A small-molecule ligand and the protein it binds are described below.
Small molecule (SMILES): CCCCCCCCCCO[C@@H]1O[C@H](CO)[C@@H](O[C@H]2O[C@H](CO)[C@@H](O)[C@H](O)[C@H]2O)[C@H](O)[C@H]1O

Sequence of chain 1.T:
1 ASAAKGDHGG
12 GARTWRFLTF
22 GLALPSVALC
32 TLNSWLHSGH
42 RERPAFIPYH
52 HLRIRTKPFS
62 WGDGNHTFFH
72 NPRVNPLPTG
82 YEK

Binding-site contacts:
Ligand atom O1 contacts residue TRP62 of chain 1.T at 4.5 Å.
Ligand atom C40 contacts residue LEU206 of chain 1.P at 4.4 Å (hydrophobic).
Ligand atom C25 contacts residue LEU47 of chain 1.P at 4.2 Å (hydrophobic).
Ligand atom C57 contacts residue TRP34 of chain 1.P at 4.3 Å (hydrophobic).
Ligand atom C22 contacts residue LEU43 of chain 1.P at 4.4 Å (hydrophobic).
Ligand atom C19 contacts residue LEU43 of chain 1.P at 4.5 Å (hydrophobic).
Ligand atom O4 contacts residue GLY63 of chain 1.T at 4.0 Å.
Ligand atom C22 contacts residue TRP34 of chain 1.P at 4.4 Å (hydrophobic).
Ligand atom C6 contacts residue PHE69 of chain 1.T at 4.0 Å (hydrophobic).
Ligand atom C57 contacts residue TRP62 of chain 1.T at 3.2 Å (hydrophobic).
Ligand atom O61 contacts residue TRP34 of chain 1.P at 4.5 Å.
Ligand atom O61 contacts residue SER61 of chain 1.T at 4.2 Å.
Ligand atom C31 contacts residue LEU47 of chain 1.P at 4.2 Å (hydrophobic).
Ligand atom O1 contacts residue GLY63 of chain 1.T at 4.3 Å.
Ligand atom C43 contacts residue LEU206 of chain 1.P at 4.3 Å (hydrophobic).
Ligand atom C10 contacts residue TRP62 of chain 1.T at 4.5 Å (hydrophobic).
Ligand atom C8 contacts residue GLY63 of chain 1.T at 4.1 Å.
Ligand atom C25 contacts residue LEU43 of chain 1.P at 4.1 Å (hydrophobic).
Ligand atom O55 contacts residue MET40 of chain 1.P at 3.8 Å.
Ligand atom O16 contacts residue MET40 of chain 1.P at 4.2 Å.
Ligand atom O61 contacts residue TRP62 of chain 1.T at 2.9 Å.
Ligand atom C18 contacts residue PHE69 of chain 1.T at 4.5 Å (hydrophobic).
Ligand atom C2 contacts residue MET40 of chain 1.P at 4.5 Å (hydrophobic).
Ligand atom C18 contacts residue TRP34 of chain 1.P at 4.4 Å (hydrophobic).
Ligand atom C34 contacts residue LEU47 of chain 1.P at 4.4 Å (hydrophobic).
Ligand atom O5 contacts residue PHE69 of chain 1.T at 3.5 Å.

Sequence of chain 1.P:
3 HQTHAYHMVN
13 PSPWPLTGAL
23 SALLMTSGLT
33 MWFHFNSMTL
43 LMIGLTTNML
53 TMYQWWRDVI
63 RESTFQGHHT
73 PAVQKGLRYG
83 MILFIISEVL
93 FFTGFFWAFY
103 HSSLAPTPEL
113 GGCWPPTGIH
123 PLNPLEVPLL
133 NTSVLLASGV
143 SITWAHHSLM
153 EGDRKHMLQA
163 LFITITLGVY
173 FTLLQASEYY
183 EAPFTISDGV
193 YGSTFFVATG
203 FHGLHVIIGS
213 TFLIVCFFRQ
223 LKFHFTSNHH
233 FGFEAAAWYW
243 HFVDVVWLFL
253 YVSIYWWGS